Sequence of chain 2.A:
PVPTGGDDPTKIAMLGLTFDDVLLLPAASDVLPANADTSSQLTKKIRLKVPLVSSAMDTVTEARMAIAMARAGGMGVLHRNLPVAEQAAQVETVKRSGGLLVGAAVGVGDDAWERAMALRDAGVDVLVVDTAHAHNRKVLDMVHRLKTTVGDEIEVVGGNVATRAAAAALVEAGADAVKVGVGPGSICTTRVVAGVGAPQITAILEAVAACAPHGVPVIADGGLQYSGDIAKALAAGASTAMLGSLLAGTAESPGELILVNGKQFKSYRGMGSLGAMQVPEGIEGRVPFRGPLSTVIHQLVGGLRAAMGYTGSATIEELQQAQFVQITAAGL

Binding-site contacts:
Ligand atom C06 contacts residue TYR347 of chain 4.A at 3.7 Å (hydrophobic).
Ligand atom C06 contacts residue PRO46 of chain 4.A at 3.7 Å (hydrophobic).
Ligand atom C14 contacts residue GLU318 of chain 2.A at 3.3 Å.
Ligand atom C18 contacts residue IMP1 of chain 2.C at 3.8 Å.
Ligand atom C18 contacts residue ALA145 of chain 2.A at 3.9 Å (hydrophobic).
Ligand atom C05 contacts residue PRO46 of chain 4.A at 3.6 Å (hydrophobic).
Ligand atom C19 contacts residue IMP1 of chain 2.C at 3.4 Å.
Ligand atom C02 contacts residue ALA145 of chain 2.A at 4.0 Å (hydrophobic).
Ligand atom O16 contacts residue GLY285 of chain 2.A at 3.6 Å.
Ligand atom C05 contacts residue TYR347 of chain 4.A at 3.9 Å (hydrophobic).
Ligand atom O16 contacts residue GLU318 of chain 2.A at 3.7 Å.
Ligand atom C25 contacts residue IMP1 of chain 2.C at 3.4 Å.
Ligand atom N22 contacts residue VAL195 of chain 2.A at 3.7 Å.
Ligand atom C20 contacts residue IMP1 of chain 2.C at 3.2 Å.
Ligand atom C06 contacts residue GLY346 of chain 4.A at 3.8 Å.
Ligand atom C24 contacts residue IMP1 of chain 2.C at 3.6 Å.
Ligand atom O17 contacts residue GLY285 of chain 2.A at 3.0 Å (h-bond).
Ligand atom C21 contacts residue TYR347 of chain 4.A at 3.7 Å (hydrophobic).
Ligand atom C04 contacts residue GLU318 of chain 2.A at 3.9 Å.
Ligand atom C05 contacts residue ALA343 of chain 4.A at 3.7 Å (hydrophobic).
Ligand atom C13 contacts residue GLU318 of chain 2.A at 3.5 Å.
Ligand atom C21 contacts residue GLY196 of chain 2.A at 3.8 Å.
Ligand atom N22 contacts residue GLY196 of chain 2.A at 3.0 Å (h-bond).
Ligand atom N12 contacts residue ALA145 of chain 2.A at 3.9 Å.
Ligand atom C26 contacts residue IMP1 of chain 2.C at 3.9 Å.
Ligand atom C14 contacts residue TYR347 of chain 4.A at 3.8 Å (hydrophobic).
Ligand atom C20 contacts residue THR203 of chain 2.A at 3.5 Å.
Ligand atom C06 contacts residue ALA343 of chain 4.A at 3.6 Å (hydrophobic).
Ligand atom O16 contacts residue IMP1 of chain 2.C at 2.8 Å (h-bond).
Ligand atom N09 contacts residue ALA145 of chain 2.A at 3.9 Å.
Ligand atom C21 contacts residue THR203 of chain 2.A at 3.1 Å.
Ligand atom C24 contacts residue ALA145 of chain 2.A at 3.9 Å (hydrophobic).
Ligand atom C20 contacts residue TYR347 of chain 4.A at 3.8 Å (hydrophobic).
Ligand atom S15 contacts residue IMP1 of chain 2.C at 3.8 Å.
Ligand atom C21 contacts residue IMP1 of chain 2.C at 3.6 Å.
Ligand atom C07 contacts residue TYR347 of chain 4.A at 3.9 Å (hydrophobic).
Ligand atom C23 contacts residue GLY194 of chain 2.A at 3.4 Å.
Ligand atom C19 contacts residue ALA145 of chain 2.A at 3.7 Å (hydrophobic).
Ligand atom O17 contacts residue IMP1 of chain 2.C at 3.7 Å.
Ligand atom O17 contacts residue MET284 of chain 2.A at 3.4 Å.

Sequence of chain 4.A:
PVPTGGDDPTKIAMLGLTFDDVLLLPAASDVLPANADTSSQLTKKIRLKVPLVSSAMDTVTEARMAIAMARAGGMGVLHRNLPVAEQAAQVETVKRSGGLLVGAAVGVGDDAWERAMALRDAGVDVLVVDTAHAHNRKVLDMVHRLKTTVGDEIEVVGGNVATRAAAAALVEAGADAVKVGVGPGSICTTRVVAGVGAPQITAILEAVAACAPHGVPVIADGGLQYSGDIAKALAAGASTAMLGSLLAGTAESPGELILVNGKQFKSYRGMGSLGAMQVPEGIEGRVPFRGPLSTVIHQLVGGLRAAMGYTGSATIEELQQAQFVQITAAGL

The small molecule below binds the protein below.
Small molecule (SMILES): O=C(C1CCCCC1)N1CCN(S(=O)(=O)c2cccc3cnccc23)CC1